Binding-site contacts:
Ligand atom C3 contacts residue ASN240 of chain 35.F at 3.7 Å.
Ligand atom C7 contacts residue ASN240 of chain 35.F at 3.2 Å.
Ligand atom C1 contacts residue ASN240 of chain 35.F at 1.5 Å.
Ligand atom O7 contacts residue GLY239 of chain 35.F at 3.6 Å.
Ligand atom C2 contacts residue ASN240 of chain 35.F at 2.5 Å.
Ligand atom C5 contacts residue ASN240 of chain 35.F at 3.7 Å.
Ligand atom O5 contacts residue ASN240 of chain 35.F at 2.4 Å (h-bond).
Ligand atom O7 contacts residue ASN240 of chain 35.F at 3.0 Å (h-bond).
Ligand atom C8 contacts residue ASN240 of chain 35.F at 3.9 Å.
Ligand atom C4 contacts residue ASN240 of chain 35.F at 4.3 Å.
Ligand atom N2 contacts residue ASN240 of chain 35.F at 2.8 Å (h-bond).

Sequence of chain 35.F:
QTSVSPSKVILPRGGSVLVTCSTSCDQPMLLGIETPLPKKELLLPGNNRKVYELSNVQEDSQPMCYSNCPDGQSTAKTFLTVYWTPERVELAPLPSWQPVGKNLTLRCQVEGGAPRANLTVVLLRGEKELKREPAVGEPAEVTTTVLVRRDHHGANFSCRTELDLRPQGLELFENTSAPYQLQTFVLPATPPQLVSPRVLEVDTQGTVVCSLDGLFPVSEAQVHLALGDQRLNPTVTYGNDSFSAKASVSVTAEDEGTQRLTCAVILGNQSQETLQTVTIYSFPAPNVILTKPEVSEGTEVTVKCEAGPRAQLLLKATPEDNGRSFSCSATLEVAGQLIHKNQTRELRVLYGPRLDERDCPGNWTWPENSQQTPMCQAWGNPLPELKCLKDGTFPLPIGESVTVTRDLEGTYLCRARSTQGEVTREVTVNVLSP

The small molecule below binds the protein below.
Small molecule (SMILES): CC(=O)N[C@@H]1[C@@H](O)[C@H](O)[C@@H](CO)O[C@H]1O